Sequence of chain 1.K:
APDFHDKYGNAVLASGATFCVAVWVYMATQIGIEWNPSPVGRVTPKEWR

The small molecule below binds the protein below.
Small molecule (SMILES): CCCCCCCCCCOCCO[C@H]1O[C@H](CO)[C@@H](O)[C@H](O)[C@@H]1O

Binding-site contacts:
Ligand atom C6 contacts residue CQX1 of chain 1.V at 3.6 Å.
Ligand atom C18 contacts residue PHE9 of chain 1.K at 4.1 Å (hydrophobic).
Ligand atom O22 contacts residue ASN406 of chain 1.A at 3.1 Å (h-bond).
Ligand atom C19 contacts residue PHE9 of chain 1.K at 3.7 Å (hydrophobic).
Ligand atom C19 contacts residue CQX1 of chain 1.V at 4.0 Å.
Ligand atom C43 contacts residue ALA84 of chain 1.D at 4.0 Å (hydrophobic).
Ligand atom O61 contacts residue ASP8 of chain 1.K at 3.3 Å.
Ligand atom C31 contacts residue THR408 of chain 1.A at 4.1 Å.
Ligand atom C6 contacts residue ASN406 of chain 1.A at 3.9 Å.
Ligand atom C2 contacts residue THR408 of chain 1.A at 3.5 Å.
Ligand atom C1 contacts residue ASN406 of chain 1.A at 4.1 Å.
Ligand atom C37 contacts residue THR80 of chain 1.D at 4.1 Å.
Ligand atom O55 contacts residue ASP407 of chain 1.A at 3.7 Å.
Ligand atom O55 contacts residue THR408 of chain 1.A at 3.7 Å.
Ligand atom C37 contacts residue TRP409 of chain 1.A at 3.9 Å (hydrophobic).
Ligand atom C31 contacts residue TRP409 of chain 1.A at 3.8 Å (hydrophobic).
Ligand atom O7 contacts residue HIS10 of chain 1.K at 2.9 Å (h-bond).
Ligand atom O22 contacts residue CQX1 of chain 1.V at 3.2 Å.
Ligand atom C37 contacts residue ILE412 of chain 1.A at 4.1 Å (hydrophobic).
Ligand atom C4 contacts residue HIS10 of chain 1.K at 3.8 Å.
Ligand atom O16 contacts residue THR408 of chain 1.A at 4.0 Å.
Ligand atom O61 contacts residue PHE9 of chain 1.K at 3.1 Å (h-bond).
Ligand atom C34 contacts residue TRP409 of chain 1.A at 3.6 Å (hydrophobic).
Ligand atom C25 contacts residue THR408 of chain 1.A at 3.7 Å.
Ligand atom C57 contacts residue ASP8 of chain 1.K at 3.8 Å.
Ligand atom C31 contacts residue ILE412 of chain 1.A at 4.0 Å (hydrophobic).
Ligand atom C25 contacts residue ASN406 of chain 1.A at 3.5 Å.
Ligand atom C40 contacts residue TRP409 of chain 1.A at 3.7 Å (hydrophobic).
Ligand atom C37 contacts residue ALA84 of chain 1.D at 3.9 Å (hydrophobic).
Ligand atom C19 contacts residue ASN406 of chain 1.A at 4.0 Å.
Ligand atom C3 contacts residue HIS10 of chain 1.K at 3.8 Å.
Ligand atom C28 contacts residue CQX1 of chain 1.V at 4.0 Å.
Ligand atom O5 contacts residue CQX1 of chain 1.V at 3.6 Å (h-bond).
Ligand atom C34 contacts residue CQX1 of chain 1.V at 4.1 Å.
Ligand atom C52 contacts residue PHE87 of chain 1.D at 3.0 Å (hydrophobic).
Ligand atom C18 contacts residue CQX1 of chain 1.V at 4.0 Å.
Ligand atom O7 contacts residue THR408 of chain 1.A at 3.6 Å.
Ligand atom O16 contacts residue ASN406 of chain 1.A at 3.3 Å (h-bond).
Ligand atom C18 contacts residue ASN406 of chain 1.A at 3.8 Å.
Ligand atom C28 contacts residue PHE9 of chain 1.K at 4.0 Å (hydrophobic).

Sequence of chain 1.A:
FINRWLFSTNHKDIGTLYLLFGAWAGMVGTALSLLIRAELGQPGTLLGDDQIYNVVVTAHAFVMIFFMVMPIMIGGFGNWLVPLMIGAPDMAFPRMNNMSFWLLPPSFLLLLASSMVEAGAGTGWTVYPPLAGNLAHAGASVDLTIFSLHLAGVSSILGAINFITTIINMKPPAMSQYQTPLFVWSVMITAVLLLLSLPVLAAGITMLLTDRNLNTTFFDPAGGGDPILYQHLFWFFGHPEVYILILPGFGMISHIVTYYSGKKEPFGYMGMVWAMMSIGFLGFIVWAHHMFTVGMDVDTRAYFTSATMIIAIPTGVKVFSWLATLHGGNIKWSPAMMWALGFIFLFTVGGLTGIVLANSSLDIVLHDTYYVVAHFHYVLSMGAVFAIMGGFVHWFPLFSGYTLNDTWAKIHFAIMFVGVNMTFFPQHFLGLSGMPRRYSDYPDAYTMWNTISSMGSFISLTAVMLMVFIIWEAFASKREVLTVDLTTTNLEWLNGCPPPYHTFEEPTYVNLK

Sequence of chain 1.D:
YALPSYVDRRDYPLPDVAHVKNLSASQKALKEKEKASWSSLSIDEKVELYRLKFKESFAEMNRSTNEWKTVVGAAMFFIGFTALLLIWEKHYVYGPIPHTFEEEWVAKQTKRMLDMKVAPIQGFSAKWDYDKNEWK